Sequence of chain 2.A:
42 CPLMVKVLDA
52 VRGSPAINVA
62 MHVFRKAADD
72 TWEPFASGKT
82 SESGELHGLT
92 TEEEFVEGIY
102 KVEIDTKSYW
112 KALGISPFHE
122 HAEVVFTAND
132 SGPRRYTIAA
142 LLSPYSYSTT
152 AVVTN

This protein binds this small molecule.
Small molecule (SMILES): CCc1oc2cccc(I)c2c1C(=O)c1cc(I)c(O)c(I)c1

Binding-site contacts:
Ligand atom CAV contacts residue ALA141 of chain 1.A at 3.3 Å (hydrophobic).
Ligand atom IAW contacts residue LEU49 of chain 2.A at 3.5 Å.
Ligand atom CAL contacts residue WGH1 of chain 2.C at 0.9 Å.
Ligand atom OAO contacts residue LYS47 of chain 1.A at 2.9 Å (salt-bridge).
Ligand atom CAU contacts residue WGH1 of chain 2.C at 0.6 Å.
Ligand atom CAG contacts residue WGH1 of chain 2.C at 0.3 Å.
Ligand atom CAS contacts residue THR151 of chain 2.A at 3.5 Å.
Ligand atom CAR contacts residue ALA141 of chain 2.A at 3.3 Å (hydrophobic).
Ligand atom CAV contacts residue ALA140 of chain 1.A at 3.3 Å (hydrophobic).
Ligand atom CAT contacts residue SER149 of chain 2.A at 3.4 Å.
Ligand atom OAB contacts residue WGH1 of chain 2.C at 1.7 Å.
Ligand atom CAE contacts residue WGH1 of chain 2.C at 1.9 Å.
Ligand atom OAB contacts residue LEU142 of chain 1.A at 3.6 Å.
Ligand atom CAR contacts residue WGH1 of chain 2.C at 0.2 Å.
Ligand atom OAM contacts residue WGH1 of chain 2.C at 2.4 Å.
Ligand atom CAS contacts residue WGH1 of chain 2.C at 2.4 Å.
Ligand atom IAW contacts residue ALA141 of chain 2.A at 3.2 Å.
Ligand atom OAM contacts residue THR151 of chain 1.A at 3.3 Å.
Ligand atom CAT contacts residue THR151 of chain 2.A at 3.6 Å.
Ligand atom CAF contacts residue WGH1 of chain 2.C at 1.6 Å.
Ligand atom CAU contacts residue ALA140 of chain 1.A at 3.5 Å (hydrophobic).
Ligand atom IAN contacts residue WGH1 of chain 2.C at 2.1 Å.
Ligand atom CAH contacts residue WGH1 of chain 2.C at 0.7 Å.
Ligand atom CAI contacts residue WGH1 of chain 2.C at 0.3 Å.
Ligand atom CAA contacts residue WGH1 of chain 2.C at 0.8 Å.
Ligand atom CAV contacts residue WGH1 of chain 2.C at 0.2 Å.
Ligand atom CAC contacts residue WGH1 of chain 2.C at 0.3 Å.
Ligand atom CAV contacts residue LEU142 of chain 1.A at 3.4 Å (hydrophobic).
Ligand atom OAM contacts residue LEU49 of chain 2.A at 3.1 Å.
Ligand atom CAJ contacts residue WGH1 of chain 2.C at 1.0 Å.
Ligand atom OAO contacts residue WGH1 of chain 2.C at 1.8 Å (h-bond).
Ligand atom CAK contacts residue WGH1 of chain 2.C at 0.7 Å.
Ligand atom CAD contacts residue WGH1 of chain 2.C at 0.8 Å.
Ligand atom IAW contacts residue WGH1 of chain 2.C at 1.5 Å.
Ligand atom CAR contacts residue ALA140 of chain 2.A at 3.3 Å (hydrophobic).
Ligand atom CAR contacts residue LEU142 of chain 2.A at 3.3 Å (hydrophobic).
Ligand atom CAT contacts residue ALA140 of chain 2.A at 3.5 Å (hydrophobic).
Ligand atom IAP contacts residue WGH1 of chain 2.C at 2.0 Å.
Ligand atom CAT contacts residue WGH1 of chain 2.C at 1.6 Å.
Ligand atom CAQ contacts residue WGH1 of chain 2.C at 0.6 Å.

Sequence of chain 1.A:
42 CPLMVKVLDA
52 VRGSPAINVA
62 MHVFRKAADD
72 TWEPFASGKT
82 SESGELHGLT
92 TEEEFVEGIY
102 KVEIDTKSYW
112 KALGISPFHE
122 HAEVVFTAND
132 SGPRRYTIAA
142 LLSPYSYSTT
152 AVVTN